Binding-site contacts:
Ligand atom F8 contacts residue THR114 of chain 1.A at 4.3 Å.
Ligand atom C3 contacts residue ASP112 of chain 1.A at 4.2 Å.
Ligand atom C1 contacts residue ARG732 of chain 1.A at 3.8 Å.
Ligand atom N9 contacts residue GLU735 of chain 1.A at 2.8 Å (salt-bridge).
Ligand atom F8 contacts residue ASP112 of chain 1.A at 3.6 Å.
Ligand atom C6 contacts residue GLU735 of chain 1.A at 3.5 Å.
Ligand atom C4 contacts residue ASP112 of chain 1.A at 3.9 Å.
Ligand atom O1 contacts residue ARG732 of chain 1.A at 3.8 Å.
Ligand atom C6 contacts residue ARG732 of chain 1.A at 3.9 Å.
Ligand atom C2 contacts residue ARG732 of chain 1.A at 4.0 Å.
Ligand atom C5 contacts residue GLU735 of chain 1.A at 3.6 Å.
Ligand atom C7 contacts residue ARG732 of chain 1.A at 3.7 Å.

A small-molecule ligand and the protein it binds are described below.
Small molecule (SMILES): COc1ccc(N)cc1F

Sequence of chain 1.A:
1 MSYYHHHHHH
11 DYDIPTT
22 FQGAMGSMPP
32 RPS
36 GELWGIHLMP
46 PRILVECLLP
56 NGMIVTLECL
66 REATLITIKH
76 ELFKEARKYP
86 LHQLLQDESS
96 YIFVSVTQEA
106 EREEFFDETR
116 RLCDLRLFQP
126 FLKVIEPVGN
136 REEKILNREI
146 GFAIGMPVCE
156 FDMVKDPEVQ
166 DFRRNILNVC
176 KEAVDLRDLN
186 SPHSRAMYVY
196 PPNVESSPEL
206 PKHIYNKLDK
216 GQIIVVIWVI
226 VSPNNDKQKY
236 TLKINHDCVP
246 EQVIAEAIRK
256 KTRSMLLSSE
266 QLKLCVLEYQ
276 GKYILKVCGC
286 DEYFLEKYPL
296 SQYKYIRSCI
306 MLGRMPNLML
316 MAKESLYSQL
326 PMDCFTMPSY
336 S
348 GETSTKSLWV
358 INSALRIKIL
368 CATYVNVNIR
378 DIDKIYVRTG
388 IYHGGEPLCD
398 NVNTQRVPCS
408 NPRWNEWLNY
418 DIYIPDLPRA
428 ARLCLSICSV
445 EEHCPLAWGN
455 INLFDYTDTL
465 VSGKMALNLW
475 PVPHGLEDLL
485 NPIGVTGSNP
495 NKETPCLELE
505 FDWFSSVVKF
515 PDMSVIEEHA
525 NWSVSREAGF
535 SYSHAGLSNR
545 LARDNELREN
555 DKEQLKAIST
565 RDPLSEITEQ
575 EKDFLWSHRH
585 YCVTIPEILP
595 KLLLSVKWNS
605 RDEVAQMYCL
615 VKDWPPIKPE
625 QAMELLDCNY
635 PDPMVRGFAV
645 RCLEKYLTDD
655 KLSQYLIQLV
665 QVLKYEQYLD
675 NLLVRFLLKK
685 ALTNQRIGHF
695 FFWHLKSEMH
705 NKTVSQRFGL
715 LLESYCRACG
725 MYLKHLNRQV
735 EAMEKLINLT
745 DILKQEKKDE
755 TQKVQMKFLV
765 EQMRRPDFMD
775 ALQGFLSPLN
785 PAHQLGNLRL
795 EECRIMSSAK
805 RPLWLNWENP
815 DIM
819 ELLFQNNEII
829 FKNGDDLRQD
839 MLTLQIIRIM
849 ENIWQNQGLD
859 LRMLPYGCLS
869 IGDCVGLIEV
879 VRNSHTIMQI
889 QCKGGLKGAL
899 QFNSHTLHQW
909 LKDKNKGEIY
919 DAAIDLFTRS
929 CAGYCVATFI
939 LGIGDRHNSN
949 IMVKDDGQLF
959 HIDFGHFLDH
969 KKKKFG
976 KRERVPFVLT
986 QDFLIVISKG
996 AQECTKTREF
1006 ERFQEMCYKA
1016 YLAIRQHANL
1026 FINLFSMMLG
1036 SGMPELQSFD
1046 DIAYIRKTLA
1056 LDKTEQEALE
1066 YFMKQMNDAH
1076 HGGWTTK